Binding-site contacts:
Ligand atom C7 contacts residue VAL62 of chain 1.A at 4.0 Å (hydrophobic).
Ligand atom N2 contacts residue GLY61 of chain 1.A at 3.5 Å.
Ligand atom C3 contacts residue PRO73 of chain 1.A at 3.6 Å (hydrophobic).
Ligand atom O contacts residue GLY61 of chain 1.A at 3.3 Å (h-bond).
Ligand atom O contacts residue VAL62 of chain 1.A at 4.3 Å.
Ligand atom C2 contacts residue PRO73 of chain 1.A at 3.8 Å (hydrophobic).
Ligand atom C4 contacts residue PRO73 of chain 1.A at 3.9 Å (hydrophobic).
Ligand atom C1 contacts residue PRO73 of chain 1.A at 4.1 Å (hydrophobic).
Ligand atom N contacts residue SER75 of chain 1.A at 4.5 Å.
Ligand atom N1 contacts residue PRO73 of chain 1.A at 4.4 Å.
Ligand atom C2 contacts residue THR60 of chain 1.A at 3.8 Å.
Ligand atom C1 contacts residue THR60 of chain 1.A at 4.2 Å.
Ligand atom C6 contacts residue PRO73 of chain 1.A at 4.0 Å (hydrophobic).
Ligand atom N2 contacts residue THR60 of chain 1.A at 4.3 Å.
Ligand atom C2 contacts residue VAL74 of chain 1.A at 3.5 Å (hydrophobic).
Ligand atom C1 contacts residue SER75 of chain 1.A at 4.0 Å.
Ligand atom C5 contacts residue PRO73 of chain 1.A at 4.3 Å (hydrophobic).
Ligand atom O contacts residue PRO73 of chain 1.A at 4.5 Å.
Ligand atom C6 contacts residue THR60 of chain 1.A at 4.5 Å.
Ligand atom C2 contacts residue GLY61 of chain 1.A at 4.0 Å.
Ligand atom C3 contacts residue THR60 of chain 1.A at 4.5 Å.
Ligand atom C contacts residue PRO73 of chain 1.A at 4.5 Å (hydrophobic).
Ligand atom N2 contacts residue VAL62 of chain 1.A at 3.8 Å.
Ligand atom C6 contacts residue GLY61 of chain 1.A at 4.2 Å.
Ligand atom O contacts residue THR60 of chain 1.A at 3.8 Å.
Ligand atom C1 contacts residue VAL74 of chain 1.A at 3.6 Å (hydrophobic).
Ligand atom C2 contacts residue SER75 of chain 1.A at 4.5 Å.

The small molecule below binds the protein below.
Small molecule (SMILES): Nc1ccc(-c2ncno2)cc1

Sequence of chain 1.A:
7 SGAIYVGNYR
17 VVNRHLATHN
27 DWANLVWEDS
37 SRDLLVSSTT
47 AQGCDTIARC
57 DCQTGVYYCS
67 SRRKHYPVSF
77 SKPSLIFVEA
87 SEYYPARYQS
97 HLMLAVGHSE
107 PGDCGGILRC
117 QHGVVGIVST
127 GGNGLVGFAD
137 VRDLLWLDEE